Sequence of chain 1.B:
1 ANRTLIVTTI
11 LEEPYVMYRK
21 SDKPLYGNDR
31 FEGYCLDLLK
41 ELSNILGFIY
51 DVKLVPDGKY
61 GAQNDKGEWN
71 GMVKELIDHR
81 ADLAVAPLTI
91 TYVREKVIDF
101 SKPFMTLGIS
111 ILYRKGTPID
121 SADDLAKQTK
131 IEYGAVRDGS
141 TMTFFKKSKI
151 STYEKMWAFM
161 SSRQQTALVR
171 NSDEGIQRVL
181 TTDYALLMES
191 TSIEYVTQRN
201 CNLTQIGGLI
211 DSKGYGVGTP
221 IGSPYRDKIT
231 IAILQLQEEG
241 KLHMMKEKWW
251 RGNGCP

A small-molecule ligand and the protein it binds are described below.
Small molecule (SMILES): CN[C@H]1[C@H]2O[C@@](C[C@H](N)C(=O)O)(C(=O)O)C[C@H]2OC[C@H]1O

Binding-site contacts:
Ligand atom CAI contacts residue GLU12 of chain 1.B at 3.5 Å.
Ligand atom CA contacts residue GLU189 of chain 1.B at 3.4 Å.
Ligand atom NH contacts residue GLU189 of chain 1.B at 3.0 Å (salt-bridge).
Ligand atom O contacts residue SER140 of chain 1.B at 2.8 Å (h-bond).
Ligand atom OAQ contacts residue VAL136 of chain 1.B at 3.4 Å.
Ligand atom C contacts residue SER140 of chain 1.B at 3.2 Å.
Ligand atom CAP contacts residue SER172 of chain 1.B at 3.3 Å.
Ligand atom N contacts residue GLU189 of chain 1.B at 2.9 Å (salt-bridge).
Ligand atom O contacts residue ARG94 of chain 1.B at 2.7 Å (salt-bridge).
Ligand atom OAC contacts residue GLU189 of chain 1.B at 2.8 Å (salt-bridge).
Ligand atom CAA contacts residue SER192 of chain 1.B at 3.2 Å.
Ligand atom C contacts residue ARG94 of chain 1.B at 3.4 Å.
Ligand atom OAB contacts residue THR141 of chain 1.B at 2.6 Å (h-bond).
Ligand atom OXT contacts residue THR89 of chain 1.B at 2.8 Å (h-bond).
Ligand atom O contacts residue GLY139 of chain 1.B at 3.3 Å.
Ligand atom C contacts residue TYR60 of chain 1.B at 3.5 Å (hydrophobic).
Ligand atom OXT contacts residue TYR60 of chain 1.B at 3.5 Å.
Ligand atom CAG contacts residue MET188 of chain 1.B at 3.5 Å (hydrophobic).
Ligand atom O contacts residue TYR60 of chain 1.B at 3.2 Å.
Ligand atom CA contacts residue THR89 of chain 1.B at 3.5 Å.
Ligand atom CAA contacts residue GLU189 of chain 1.B at 3.4 Å.
Ligand atom CAE contacts residue THR141 of chain 1.B at 3.3 Å.
Ligand atom NH contacts residue SER192 of chain 1.B at 2.7 Å (h-bond).
Ligand atom OAF contacts residue THR141 of chain 1.B at 2.9 Å (h-bond).
Ligand atom OAF contacts residue SER140 of chain 1.B at 3.2 Å (h-bond).
Ligand atom CA contacts residue SER140 of chain 1.B at 3.2 Å.
Ligand atom CAA contacts residue TYR215 of chain 1.B at 3.5 Å (hydrophobic).
Ligand atom OXT contacts residue LEU88 of chain 1.B at 3.5 Å.
Ligand atom OAJ contacts residue GLU189 of chain 1.B at 3.1 Å (salt-bridge).
Ligand atom OXT contacts residue PRO87 of chain 1.B at 3.5 Å (h-bond).
Ligand atom N contacts residue THR89 of chain 1.B at 3.0 Å (h-bond).
Ligand atom OAF contacts residue GLY139 of chain 1.B at 3.6 Å.
Ligand atom OAB contacts residue GLU189 of chain 1.B at 3.4 Å.
Ligand atom CAR contacts residue SER172 of chain 1.B at 3.4 Å.
Ligand atom OAC contacts residue MET188 of chain 1.B at 3.6 Å.
Ligand atom C contacts residue THR89 of chain 1.B at 3.6 Å.
Ligand atom N contacts residue PRO87 of chain 1.B at 2.9 Å (h-bond).
Ligand atom CB contacts residue TYR60 of chain 1.B at 3.4 Å (hydrophobic).
Ligand atom OXT contacts residue ARG94 of chain 1.B at 2.8 Å (salt-bridge).
Ligand atom CAH contacts residue SER192 of chain 1.B at 3.5 Å.